Sequence of chain 1.A:
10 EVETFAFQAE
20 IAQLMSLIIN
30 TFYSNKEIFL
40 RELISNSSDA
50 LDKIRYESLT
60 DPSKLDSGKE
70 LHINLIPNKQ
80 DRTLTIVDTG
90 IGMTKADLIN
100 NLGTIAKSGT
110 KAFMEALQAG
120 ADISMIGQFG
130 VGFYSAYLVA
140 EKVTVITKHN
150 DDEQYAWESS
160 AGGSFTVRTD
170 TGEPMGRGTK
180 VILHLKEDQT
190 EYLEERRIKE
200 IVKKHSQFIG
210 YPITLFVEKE

Binding-site contacts:
Ligand atom C4 contacts residue SER46 of chain 1.A at 3.8 Å.
Ligand atom C10 contacts residue MET92 of chain 1.A at 3.7 Å (hydrophobic).
Ligand atom C2 contacts residue ASN45 of chain 1.A at 3.5 Å.
Ligand atom C4 contacts residue ASP87 of chain 1.A at 3.6 Å.
Ligand atom O6 contacts residue ALA49 of chain 1.A at 3.5 Å.
Ligand atom C22 contacts residue TYR133 of chain 1.A at 3.7 Å (hydrophobic).
Ligand atom C4 contacts residue THR178 of chain 1.A at 4.0 Å.
Ligand atom C12 contacts residue MET92 of chain 1.A at 3.9 Å (hydrophobic).
Ligand atom C23 contacts residue PHE132 of chain 1.A at 3.7 Å (hydrophobic).
Ligand atom C10 contacts residue LEU101 of chain 1.A at 4.0 Å (hydrophobic).
Ligand atom N15 contacts residue LEU101 of chain 1.A at 4.0 Å.
Ligand atom C12 contacts residue LEU101 of chain 1.A at 3.8 Å (hydrophobic).
Ligand atom C2 contacts residue VAL180 of chain 1.A at 4.0 Å (hydrophobic).
Ligand atom C13 contacts residue PHE132 of chain 1.A at 3.9 Å (hydrophobic).
Ligand atom N11 contacts residue LEU101 of chain 1.A at 3.9 Å.
Ligand atom C20 contacts residue PHE132 of chain 1.A at 3.9 Å (hydrophobic).
Ligand atom C9 contacts residue MET92 of chain 1.A at 3.8 Å (hydrophobic).
Ligand atom C23 contacts residue TRP156 of chain 1.A at 3.7 Å (hydrophobic).
Ligand atom C5 contacts residue ASP87 of chain 1.A at 3.6 Å.
Ligand atom N18 contacts residue GLY129 of chain 1.A at 3.2 Å (h-bond).
Ligand atom C13 contacts residue LEU97 of chain 1.A at 3.9 Å (hydrophobic).
Ligand atom C14 contacts residue TRP156 of chain 1.A at 3.5 Å (hydrophobic).
Ligand atom C21 contacts residue LEU101 of chain 1.A at 3.8 Å (hydrophobic).
Ligand atom C17 contacts residue PHE132 of chain 1.A at 4.0 Å (hydrophobic).
Ligand atom C3 contacts residue ASN45 of chain 1.A at 3.5 Å.
Ligand atom N19 contacts residue PHE132 of chain 1.A at 4.0 Å.
Ligand atom C4 contacts residue ASN45 of chain 1.A at 3.9 Å.
Ligand atom C20 contacts residue LEU101 of chain 1.A at 3.9 Å (hydrophobic).
Ligand atom N11 contacts residue MET92 of chain 1.A at 3.2 Å (h-bond).
Ligand atom C14 contacts residue PHE132 of chain 1.A at 4.0 Å (hydrophobic).
Ligand atom C22 contacts residue PHE132 of chain 1.A at 3.6 Å (hydrophobic).
Ligand atom C21 contacts residue PHE132 of chain 1.A at 3.7 Å (hydrophobic).
Ligand atom O6 contacts residue ASN45 of chain 1.A at 4.0 Å.
Ligand atom C5 contacts residue THR178 of chain 1.A at 3.8 Å.
Ligand atom C5 contacts residue ASN45 of chain 1.A at 3.9 Å.
Ligand atom O6 contacts residue THR178 of chain 1.A at 3.4 Å.
Ligand atom O6 contacts residue ASP87 of chain 1.A at 2.8 Å (salt-bridge).
Ligand atom O1 contacts residue ASN45 of chain 1.A at 3.7 Å.
Ligand atom O1 contacts residue LEU42 of chain 1.A at 3.8 Å.
Ligand atom O1 contacts residue VAL180 of chain 1.A at 3.5 Å.

A protein and the small-molecule ligand that binds it are described below.
Small molecule (SMILES): Nc1nc2c3ccccc3nc(Cc3cc(O)cc(O)c3)n2n1